Binding-site contacts:
Ligand atom C3 contacts residue TRP179 of chain 1.B at 3.6 Å (hydrophobic).
Ligand atom O4 contacts residue MN1 of chain 1.I at 4.0 Å.
Ligand atom O1 contacts residue LYS221 of chain 1.B at 2.7 Å (salt-bridge).
Ligand atom O1 contacts residue MN1 of chain 1.I at 2.2 Å.
Ligand atom C4 contacts residue TRP179 of chain 1.B at 3.9 Å (hydrophobic).
Ligand atom C3 contacts residue GLU219 of chain 1.B at 3.6 Å.
Ligand atom C5 contacts residue HIS101 of chain 1.B at 3.6 Å.
Ligand atom O3 contacts residue ASP327 of chain 1.B at 3.1 Å (salt-bridge).
Ligand atom O5 contacts residue HIS101 of chain 1.B at 2.8 Å (h-bond).
Ligand atom O1 contacts residue PHE66 of chain 1.A at 3.4 Å.
Ligand atom O1 contacts residue ASP289 of chain 1.B at 3.2 Å (salt-bridge).
Ligand atom O2 contacts residue MN1 of chain 1.I at 2.1 Å.
Ligand atom C2 contacts residue MN1 of chain 1.I at 3.0 Å.
Ligand atom C2 contacts residue ASP327 of chain 1.B at 3.9 Å.
Ligand atom O3 contacts residue MN1 of chain 1.H at 2.5 Å.
Ligand atom O2 contacts residue HIS257 of chain 1.B at 3.0 Å.
Ligand atom O2 contacts residue MN1 of chain 1.H at 2.3 Å.
Ligand atom C3 contacts residue ASP327 of chain 1.B at 3.7 Å.
Ligand atom O2 contacts residue GLU219 of chain 1.B at 3.2 Å (salt-bridge).
Ligand atom O1 contacts residue HIS257 of chain 1.B at 3.4 Å (h-bond).
Ligand atom C1 contacts residue HIS257 of chain 1.B at 3.9 Å.
Ligand atom C1 contacts residue PHE66 of chain 1.A at 3.7 Å (hydrophobic).
Ligand atom O4 contacts residue ASP327 of chain 1.B at 3.0 Å (salt-bridge).
Ligand atom C2 contacts residue TRP179 of chain 1.B at 3.6 Å (hydrophobic).
Ligand atom C2 contacts residue GLU219 of chain 1.B at 3.5 Å.
Ligand atom O2 contacts residue ASP327 of chain 1.B at 2.8 Å (salt-bridge).
Ligand atom C1 contacts residue TRP179 of chain 1.B at 3.4 Å (hydrophobic).
Ligand atom C1 contacts residue LYS221 of chain 1.B at 3.8 Å.
Ligand atom C2 contacts residue HIS257 of chain 1.B at 3.3 Å.
Ligand atom C6 contacts residue TRP57 of chain 1.B at 3.6 Å (hydrophobic).
Ligand atom O3 contacts residue GLU219 of chain 1.B at 2.8 Å (salt-bridge).
Ligand atom C6 contacts residue HIS101 of chain 1.B at 3.3 Å.
Ligand atom O1 contacts residue TRP179 of chain 1.B at 3.6 Å.
Ligand atom O4 contacts residue MN1 of chain 1.H at 4.0 Å.
Ligand atom C4 contacts residue ASP327 of chain 1.B at 3.8 Å.
Ligand atom C3 contacts residue MN1 of chain 1.H at 3.4 Å.
Ligand atom O3 contacts residue HIS281 of chain 1.B at 3.1 Å.
Ligand atom C2 contacts residue MN1 of chain 1.H at 3.2 Å.
Ligand atom C1 contacts residue MN1 of chain 1.I at 2.9 Å.
Ligand atom O2 contacts residue ASP254 of chain 1.B at 3.2 Å (salt-bridge).

Sequence of chain 1.A:
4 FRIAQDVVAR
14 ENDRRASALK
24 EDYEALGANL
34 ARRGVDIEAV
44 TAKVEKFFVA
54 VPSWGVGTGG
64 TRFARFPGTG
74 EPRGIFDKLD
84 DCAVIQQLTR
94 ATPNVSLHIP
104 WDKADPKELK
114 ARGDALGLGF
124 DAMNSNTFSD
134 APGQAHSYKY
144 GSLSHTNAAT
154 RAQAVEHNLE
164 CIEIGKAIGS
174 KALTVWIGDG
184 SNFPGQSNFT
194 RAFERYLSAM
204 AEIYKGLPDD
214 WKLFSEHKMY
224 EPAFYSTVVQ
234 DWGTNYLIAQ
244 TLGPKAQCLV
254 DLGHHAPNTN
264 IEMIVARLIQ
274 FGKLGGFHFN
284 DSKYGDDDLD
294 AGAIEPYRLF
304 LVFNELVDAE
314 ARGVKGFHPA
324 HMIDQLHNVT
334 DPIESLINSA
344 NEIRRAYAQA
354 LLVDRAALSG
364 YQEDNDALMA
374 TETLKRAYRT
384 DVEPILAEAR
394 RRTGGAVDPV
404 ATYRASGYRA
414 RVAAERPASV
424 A

Sequence of chain 1.B:
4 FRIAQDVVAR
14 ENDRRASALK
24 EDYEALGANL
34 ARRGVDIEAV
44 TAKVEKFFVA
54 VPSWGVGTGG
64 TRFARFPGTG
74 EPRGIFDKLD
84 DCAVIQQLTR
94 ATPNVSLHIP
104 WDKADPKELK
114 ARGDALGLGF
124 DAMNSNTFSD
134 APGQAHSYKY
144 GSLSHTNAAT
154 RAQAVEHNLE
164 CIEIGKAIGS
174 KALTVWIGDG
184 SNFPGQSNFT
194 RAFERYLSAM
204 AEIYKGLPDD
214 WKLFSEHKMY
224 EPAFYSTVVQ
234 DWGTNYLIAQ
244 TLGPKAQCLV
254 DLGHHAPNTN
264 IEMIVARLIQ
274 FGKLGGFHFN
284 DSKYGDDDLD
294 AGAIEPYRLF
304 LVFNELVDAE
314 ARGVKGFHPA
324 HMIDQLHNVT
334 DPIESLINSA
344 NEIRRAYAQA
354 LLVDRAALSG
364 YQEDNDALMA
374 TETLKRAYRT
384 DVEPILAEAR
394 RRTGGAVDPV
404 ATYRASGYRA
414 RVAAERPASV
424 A

A small-molecule ligand and the protein it binds are described below.
Small molecule (SMILES): C[C@H](O)[C@H](O)[C@@H](O)[C@@H](O)C=O